This small molecule binds to this protein.
Small molecule (SMILES): CSCC[C@H](NC(=O)[C@H](CO)NC(=O)CNC(=O)[C@H](CC1=CN=C2CC=CC=C12)NC(=O)[C@H](CCC(=O)O)NC(=O)[C@H](C)NC(=O)[C@H](C)N)C(=O)N[C@@H](CC(N)=O)C(=O)N[C@H](C=O)CCC(N)=O

Binding-site contacts:
Ligand atom CE contacts residue PHE104 of chain 1.A at 3.6 Å (hydrophobic).
Ligand atom NE1 contacts residue PHE104 of chain 1.A at 4.0 Å.
Ligand atom CZ2 contacts residue ASP92 of chain 1.A at 3.0 Å.
Ligand atom SD contacts residue TYR89 of chain 1.A at 4.2 Å.
Ligand atom CG contacts residue VAL35 of chain 1.A at 3.8 Å (hydrophobic).
Ligand atom CZ3 contacts residue PHE482 of chain 1.A at 4.3 Å (hydrophobic).
Ligand atom C contacts residue VAL35 of chain 1.A at 4.3 Å (hydrophobic).
Ligand atom CA contacts residue VAL35 of chain 1.A at 3.9 Å (hydrophobic).
Ligand atom CA contacts residue VAL35 of chain 1.A at 4.3 Å (hydrophobic).
Ligand atom CD contacts residue ASN37 of chain 1.A at 3.7 Å.
Ligand atom OE1 contacts residue ASN37 of chain 1.A at 2.9 Å (h-bond).
Ligand atom OD1 contacts residue VAL35 of chain 1.A at 4.2 Å.
Ligand atom CE2 contacts residue ARG90 of chain 1.A at 4.1 Å.
Ligand atom ND2 contacts residue TYR89 of chain 1.A at 4.2 Å.
Ligand atom CZ3 contacts residue LEU361 of chain 1.A at 4.2 Å (hydrophobic).
Ligand atom CE2 contacts residue PHE104 of chain 1.A at 3.8 Å (hydrophobic).
Ligand atom CG contacts residue ARG90 of chain 1.A at 4.4 Å.
Ligand atom CD1 contacts residue PHE104 of chain 1.A at 4.3 Å (hydrophobic).
Ligand atom CD1 contacts residue ARG90 of chain 1.A at 3.0 Å.
Ligand atom N contacts residue VAL35 of chain 1.A at 3.6 Å.
Ligand atom CD2 contacts residue PHE104 of chain 1.A at 3.8 Å (hydrophobic).
Ligand atom CE2 contacts residue ASP92 of chain 1.A at 3.2 Å.
Ligand atom CH2 contacts residue ASP92 of chain 1.A at 4.3 Å.
Ligand atom CG contacts residue PHE104 of chain 1.A at 4.1 Å (hydrophobic).
Ligand atom CD1 contacts residue ASP92 of chain 1.A at 4.1 Å.
Ligand atom OD1 contacts residue TYR89 of chain 1.A at 2.5 Å (h-bond).
Ligand atom CE3 contacts residue PHE104 of chain 1.A at 4.1 Å (hydrophobic).
Ligand atom CE contacts residue ARG90 of chain 1.A at 3.3 Å.
Ligand atom CZ2 contacts residue PHE104 of chain 1.A at 4.1 Å (hydrophobic).
Ligand atom NE1 contacts residue ASP92 of chain 1.A at 2.8 Å (salt-bridge).
Ligand atom C contacts residue VAL35 of chain 1.A at 3.9 Å (hydrophobic).
Ligand atom CZ3 contacts residue PHE366 of chain 1.A at 4.3 Å (hydrophobic).
Ligand atom SD contacts residue ARG90 of chain 1.A at 3.3 Å.
Ligand atom CH2 contacts residue PHE102 of chain 1.A at 4.2 Å (hydrophobic).
Ligand atom CG contacts residue TYR89 of chain 1.A at 4.0 Å (hydrophobic).
Ligand atom CG contacts residue TYR89 of chain 1.A at 3.5 Å (hydrophobic).
Ligand atom O contacts residue VAL35 of chain 1.A at 3.6 Å.
Ligand atom O contacts residue TYR89 of chain 1.A at 4.0 Å.
Ligand atom NE1 contacts residue ARG90 of chain 1.A at 2.8 Å (salt-bridge).
Ligand atom CG contacts residue ASN37 of chain 1.A at 3.9 Å.

Sequence of chain 1.A:
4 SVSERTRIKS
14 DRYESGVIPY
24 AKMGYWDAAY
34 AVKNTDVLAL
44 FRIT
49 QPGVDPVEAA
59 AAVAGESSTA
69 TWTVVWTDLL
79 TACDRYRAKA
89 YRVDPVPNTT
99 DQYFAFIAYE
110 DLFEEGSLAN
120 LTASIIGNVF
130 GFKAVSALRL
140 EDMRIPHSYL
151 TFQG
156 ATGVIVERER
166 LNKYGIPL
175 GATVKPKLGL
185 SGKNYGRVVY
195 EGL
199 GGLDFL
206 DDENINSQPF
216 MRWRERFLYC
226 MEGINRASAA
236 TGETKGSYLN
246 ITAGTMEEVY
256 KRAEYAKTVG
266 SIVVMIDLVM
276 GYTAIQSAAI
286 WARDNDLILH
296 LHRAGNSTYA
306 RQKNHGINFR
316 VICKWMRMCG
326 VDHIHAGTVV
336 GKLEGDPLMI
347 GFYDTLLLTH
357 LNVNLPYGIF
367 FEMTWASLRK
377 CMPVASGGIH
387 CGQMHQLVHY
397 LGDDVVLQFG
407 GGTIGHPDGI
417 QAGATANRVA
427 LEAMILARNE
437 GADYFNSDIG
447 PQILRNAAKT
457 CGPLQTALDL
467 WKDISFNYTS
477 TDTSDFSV